Sequence of chain 3.E:
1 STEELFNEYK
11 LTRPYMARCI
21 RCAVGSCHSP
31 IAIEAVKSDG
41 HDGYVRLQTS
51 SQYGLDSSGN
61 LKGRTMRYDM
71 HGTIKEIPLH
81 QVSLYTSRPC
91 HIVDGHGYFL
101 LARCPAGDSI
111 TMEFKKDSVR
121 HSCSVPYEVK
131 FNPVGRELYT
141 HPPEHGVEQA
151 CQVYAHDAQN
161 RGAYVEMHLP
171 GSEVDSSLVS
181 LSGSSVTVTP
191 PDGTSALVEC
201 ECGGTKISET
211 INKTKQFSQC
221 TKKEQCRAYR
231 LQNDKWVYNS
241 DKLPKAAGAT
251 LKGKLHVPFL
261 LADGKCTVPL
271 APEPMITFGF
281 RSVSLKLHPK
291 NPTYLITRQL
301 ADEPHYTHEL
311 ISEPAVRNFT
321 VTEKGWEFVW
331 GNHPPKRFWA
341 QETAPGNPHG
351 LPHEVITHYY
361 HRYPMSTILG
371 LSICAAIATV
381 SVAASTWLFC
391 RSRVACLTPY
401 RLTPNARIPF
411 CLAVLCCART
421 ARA

Binding-site contacts:
Ligand atom C6 contacts residue SER284 of chain 3.E at 3.2 Å.
Ligand atom O6 contacts residue ASN318 of chain 3.E at 3.3 Å.
Ligand atom O4 contacts residue ASN318 of chain 3.E at 4.4 Å.
Ligand atom O6 contacts residue SER284 of chain 3.E at 2.9 Å (h-bond).
Ligand atom C6 contacts residue ASN318 of chain 3.E at 3.3 Å.
Ligand atom O5 contacts residue SER284 of chain 3.E at 4.4 Å.
Ligand atom C5 contacts residue SER284 of chain 3.E at 4.5 Å.

This small molecule binds to this protein.
Small molecule (SMILES): CC(=O)N[C@@H]1[C@@H](O)[C@H](O)[C@@H](CO)O[C@H]1O